Sequence of chain 1.C:
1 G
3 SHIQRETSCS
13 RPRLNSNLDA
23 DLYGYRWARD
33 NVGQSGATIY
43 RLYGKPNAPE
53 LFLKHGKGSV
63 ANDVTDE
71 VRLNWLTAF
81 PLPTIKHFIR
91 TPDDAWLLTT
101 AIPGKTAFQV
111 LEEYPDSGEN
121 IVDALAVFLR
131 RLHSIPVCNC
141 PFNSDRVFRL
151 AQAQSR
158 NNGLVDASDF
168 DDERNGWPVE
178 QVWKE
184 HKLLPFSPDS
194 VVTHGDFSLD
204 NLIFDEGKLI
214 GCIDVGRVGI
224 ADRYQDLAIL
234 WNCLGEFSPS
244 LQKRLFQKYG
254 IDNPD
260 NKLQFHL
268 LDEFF

This protein binds this small molecule.
Small molecule (SMILES): NC[C@H]1O[C@H](O[C@H]2[C@H](O)[C@@H](O[C@H]3O[C@H](CO)[C@@H](O)[C@H](N)[C@H]3O)[C@H](N)C[C@@H]2N)[C@H](O)[C@@H](O)[C@@H]1O

Sequence of chain 1.D:
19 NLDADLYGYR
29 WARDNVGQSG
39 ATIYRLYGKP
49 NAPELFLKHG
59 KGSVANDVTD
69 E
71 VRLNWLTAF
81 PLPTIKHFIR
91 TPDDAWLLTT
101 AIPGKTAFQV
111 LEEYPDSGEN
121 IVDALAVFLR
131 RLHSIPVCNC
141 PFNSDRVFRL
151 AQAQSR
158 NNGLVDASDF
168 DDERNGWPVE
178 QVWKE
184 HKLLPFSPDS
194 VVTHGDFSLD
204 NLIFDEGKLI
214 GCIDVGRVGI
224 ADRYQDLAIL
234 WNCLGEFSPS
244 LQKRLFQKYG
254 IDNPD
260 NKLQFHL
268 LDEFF

Binding-site contacts:
Ligand atom C18 contacts residue CYS236 of chain 1.D at 3.8 Å (hydrophobic).
Ligand atom O13 contacts residue ASP168 of chain 1.D at 2.9 Å (salt-bridge).
Ligand atom O15 contacts residue CYS236 of chain 1.D at 3.9 Å.
Ligand atom N2 contacts residue ASP269 of chain 1.D at 2.7 Å (salt-bridge).
Ligand atom O14 contacts residue GLU239 of chain 1.D at 2.7 Å (salt-bridge).
Ligand atom O5 contacts residue ASP166 of chain 1.D at 3.9 Å.
Ligand atom C17 contacts residue GLU239 of chain 1.D at 3.9 Å.
Ligand atom C7 contacts residue ASP168 of chain 1.D at 3.7 Å.
Ligand atom N3 contacts residue PHE167 of chain 1.D at 3.8 Å.
Ligand atom C7 contacts residue GLU270 of chain 1.D at 3.5 Å.
Ligand atom C10 contacts residue ASP166 of chain 1.D at 3.4 Å.
Ligand atom O10 contacts residue ASP166 of chain 1.D at 3.9 Å.
Ligand atom C9 contacts residue ASP166 of chain 1.D at 3.9 Å.
Ligand atom C18 contacts residue HIS4 of chain 1.C at 3.6 Å.
Ligand atom C12 contacts residue GLU270 of chain 1.D at 3.3 Å.
Ligand atom C11 contacts residue ASP269 of chain 1.D at 3.3 Å.
Ligand atom C5 contacts residue PHE272 of chain 1.D at 3.7 Å (hydrophobic).
Ligand atom C14 contacts residue ASP168 of chain 1.D at 3.7 Å.
Ligand atom C18 contacts residue GLU239 of chain 1.D at 3.2 Å.
Ligand atom O11 contacts residue ASP168 of chain 1.D at 3.4 Å (salt-bridge).
Ligand atom O8 contacts residue PHE272 of chain 1.D at 3.8 Å.
Ligand atom C7 contacts residue ASP166 of chain 1.D at 3.6 Å.
Ligand atom O14 contacts residue ASN235 of chain 1.D at 3.5 Å (h-bond).
Ligand atom N3 contacts residue ASP168 of chain 1.D at 2.8 Å (salt-bridge).
Ligand atom N2 contacts residue PHE272 of chain 1.D at 3.0 Å (h-bond).
Ligand atom C6 contacts residue PHE272 of chain 1.D at 3.2 Å (hydrophobic).
Ligand atom C12 contacts residue ASP269 of chain 1.D at 3.5 Å.
Ligand atom O14 contacts residue CYS236 of chain 1.D at 3.4 Å.
Ligand atom O7 contacts residue ASP199 of chain 1.D at 2.5 Å (salt-bridge).
Ligand atom C15 contacts residue ASN235 of chain 1.D at 3.7 Å.
Ligand atom N3 contacts residue GLU270 of chain 1.D at 2.7 Å (salt-bridge).
Ligand atom C8 contacts residue ASP166 of chain 1.D at 3.6 Å.
Ligand atom C15 contacts residue ASP168 of chain 1.D at 3.6 Å.
Ligand atom N1 contacts residue PHE272 of chain 1.D at 2.9 Å (h-bond).
Ligand atom C3 contacts residue ASP199 of chain 1.D at 3.4 Å.
Ligand atom C12 contacts residue ASP166 of chain 1.D at 3.8 Å.
Ligand atom C16 contacts residue GLU239 of chain 1.D at 3.3 Å.
Ligand atom N3 contacts residue ASP166 of chain 1.D at 2.9 Å (salt-bridge).
Ligand atom O12 contacts residue SER3 of chain 1.C at 3.0 Å (h-bond).
Ligand atom C13 contacts residue SER3 of chain 1.C at 3.7 Å.